This small molecule binds to this protein.
Small molecule (SMILES): CC(=O)N[C@@H]1[C@@H](O)[C@H](O)[C@@H](CO)O[C@H]1O

Binding-site contacts:
Ligand atom C7 contacts residue ASN28 of chain 1.A at 3.4 Å.
Ligand atom O7 contacts residue ASN28 of chain 1.A at 3.6 Å (h-bond).
Ligand atom C1 contacts residue ASN28 of chain 1.A at 1.4 Å.
Ligand atom C4 contacts residue ASN28 of chain 1.A at 4.3 Å.
Ligand atom C3 contacts residue ASN28 of chain 1.A at 3.9 Å.
Ligand atom O5 contacts residue ASN28 of chain 1.A at 2.4 Å (h-bond).
Ligand atom O6 contacts residue ALA29 of chain 1.A at 3.6 Å.
Ligand atom C5 contacts residue ALA29 of chain 1.A at 4.2 Å (hydrophobic).
Ligand atom O6 contacts residue THR30 of chain 1.A at 3.0 Å (h-bond).
Ligand atom C2 contacts residue ASN28 of chain 1.A at 2.6 Å.
Ligand atom O5 contacts residue ALA29 of chain 1.A at 3.7 Å.
Ligand atom C6 contacts residue THR30 of chain 1.A at 3.2 Å.
Ligand atom N2 contacts residue ASN28 of chain 1.A at 3.0 Å (h-bond).
Ligand atom C6 contacts residue ALA29 of chain 1.A at 3.9 Å (hydrophobic).
Ligand atom C5 contacts residue ASN28 of chain 1.A at 3.7 Å.

Sequence of chain 1.A:
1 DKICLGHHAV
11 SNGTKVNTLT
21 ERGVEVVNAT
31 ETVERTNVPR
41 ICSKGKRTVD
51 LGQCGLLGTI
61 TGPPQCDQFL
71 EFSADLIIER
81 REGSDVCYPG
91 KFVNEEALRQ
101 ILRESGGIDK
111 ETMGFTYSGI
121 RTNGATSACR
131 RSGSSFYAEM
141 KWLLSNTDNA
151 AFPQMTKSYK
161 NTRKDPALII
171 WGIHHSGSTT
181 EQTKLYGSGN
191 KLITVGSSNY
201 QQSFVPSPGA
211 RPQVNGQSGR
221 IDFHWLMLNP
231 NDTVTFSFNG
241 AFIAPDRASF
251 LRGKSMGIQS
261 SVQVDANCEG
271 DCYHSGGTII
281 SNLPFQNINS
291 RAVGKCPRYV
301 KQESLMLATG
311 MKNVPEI